Sequence of chain 1.B:
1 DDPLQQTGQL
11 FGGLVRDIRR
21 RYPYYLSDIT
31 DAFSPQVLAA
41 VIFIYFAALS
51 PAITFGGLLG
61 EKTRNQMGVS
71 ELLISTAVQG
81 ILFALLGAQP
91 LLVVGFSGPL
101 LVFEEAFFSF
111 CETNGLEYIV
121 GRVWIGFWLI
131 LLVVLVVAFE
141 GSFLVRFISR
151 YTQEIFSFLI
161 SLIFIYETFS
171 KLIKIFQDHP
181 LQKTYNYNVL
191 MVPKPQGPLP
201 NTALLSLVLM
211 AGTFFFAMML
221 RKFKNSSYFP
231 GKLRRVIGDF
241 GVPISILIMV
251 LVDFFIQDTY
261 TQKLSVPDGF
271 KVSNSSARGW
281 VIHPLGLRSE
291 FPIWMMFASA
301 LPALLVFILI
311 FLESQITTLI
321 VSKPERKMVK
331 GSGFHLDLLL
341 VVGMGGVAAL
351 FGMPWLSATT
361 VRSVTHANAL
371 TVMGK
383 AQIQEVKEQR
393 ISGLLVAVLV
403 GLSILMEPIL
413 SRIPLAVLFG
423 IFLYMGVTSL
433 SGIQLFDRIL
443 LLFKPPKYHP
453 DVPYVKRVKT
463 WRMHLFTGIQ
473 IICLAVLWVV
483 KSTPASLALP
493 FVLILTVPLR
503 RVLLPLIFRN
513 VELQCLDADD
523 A

Binding-site contacts:
Ligand atom C24 contacts residue ILE246 of chain 1.B at 3.9 Å (hydrophobic).
Ligand atom C10 contacts residue PHE240 of chain 1.B at 4.4 Å (hydrophobic).
Ligand atom C16 contacts residue ILE244 of chain 1.B at 4.4 Å (hydrophobic).
Ligand atom C27 contacts residue PHE46 of chain 1.B at 4.0 Å (hydrophobic).
Ligand atom C23 contacts residue LEU247 of chain 1.B at 4.4 Å (hydrophobic).
Ligand atom C5 contacts residue PHE240 of chain 1.B at 4.4 Å (hydrophobic).
Ligand atom C15 contacts residue LEU247 of chain 1.B at 4.4 Å (hydrophobic).
Ligand atom C22 contacts residue ILE42 of chain 1.B at 4.1 Å (hydrophobic).
Ligand atom C14 contacts residue PHE240 of chain 1.B at 4.1 Å (hydrophobic).
Ligand atom C9 contacts residue PHE240 of chain 1.B at 3.8 Å (hydrophobic).
Ligand atom C15 contacts residue PRO243 of chain 1.B at 4.5 Å (hydrophobic).
Ligand atom C3 contacts residue VAL236 of chain 1.B at 4.4 Å (hydrophobic).
Ligand atom C16 contacts residue PRO243 of chain 1.B at 3.6 Å (hydrophobic).
Ligand atom C24 contacts residue LEU247 of chain 1.B at 4.4 Å (hydrophobic).
Ligand atom C27 contacts residue ILE411 of chain 1.B at 3.9 Å (hydrophobic).
Ligand atom C2 contacts residue PHE240 of chain 1.B at 4.5 Å (hydrophobic).
Ligand atom C16 contacts residue LEU247 of chain 1.B at 4.0 Å (hydrophobic).
Ligand atom C8 contacts residue PHE240 of chain 1.B at 4.4 Å (hydrophobic).
Ligand atom C6 contacts residue PHE240 of chain 1.B at 4.2 Å (hydrophobic).
Ligand atom C15 contacts residue ILE244 of chain 1.B at 3.8 Å (hydrophobic).
Ligand atom O1 contacts residue PRO35 of chain 1.B at 4.5 Å.
Ligand atom C24 contacts residue PHE46 of chain 1.B at 4.3 Å (hydrophobic).
Ligand atom C17 contacts residue PRO243 of chain 1.B at 4.2 Å (hydrophobic).
Ligand atom C1 contacts residue PHE240 of chain 1.B at 3.8 Å (hydrophobic).
Ligand atom C25 contacts residue ILE246 of chain 1.B at 4.3 Å (hydrophobic).
Ligand atom C27 contacts residue ILE415 of chain 1.B at 3.8 Å (hydrophobic).
Ligand atom C25 contacts residue PHE46 of chain 1.B at 4.3 Å (hydrophobic).
Ligand atom C4 contacts residue VAL236 of chain 1.B at 4.2 Å (hydrophobic).
Ligand atom C26 contacts residue LEU247 of chain 1.B at 3.6 Å (hydrophobic).
Ligand atom O1 contacts residue VAL236 of chain 1.B at 4.4 Å.
Ligand atom C22 contacts residue PRO243 of chain 1.B at 4.0 Å (hydrophobic).
Ligand atom C26 contacts residue VAL250 of chain 1.B at 4.2 Å (hydrophobic).
Ligand atom C7 contacts residue ILE244 of chain 1.B at 4.3 Å (hydrophobic).
Ligand atom C7 contacts residue PHE240 of chain 1.B at 4.2 Å (hydrophobic).
Ligand atom C3 contacts residue PHE240 of chain 1.B at 4.2 Å (hydrophobic).
Ligand atom C1 contacts residue LEU38 of chain 1.B at 4.5 Å (hydrophobic).
Ligand atom C21 contacts residue ILE42 of chain 1.B at 3.7 Å (hydrophobic).
Ligand atom C25 contacts residue ILE415 of chain 1.B at 4.2 Å (hydrophobic).

A small-molecule ligand and the protein it binds are described below.
Small molecule (SMILES): CC(C)CCC[C@@H](C)[C@H]1CC[C@H]2[C@@H]3CC=C4C[C@@H](O)CC[C@]4(C)[C@H]3CC[C@]12C